Sequence of chain 1.B:
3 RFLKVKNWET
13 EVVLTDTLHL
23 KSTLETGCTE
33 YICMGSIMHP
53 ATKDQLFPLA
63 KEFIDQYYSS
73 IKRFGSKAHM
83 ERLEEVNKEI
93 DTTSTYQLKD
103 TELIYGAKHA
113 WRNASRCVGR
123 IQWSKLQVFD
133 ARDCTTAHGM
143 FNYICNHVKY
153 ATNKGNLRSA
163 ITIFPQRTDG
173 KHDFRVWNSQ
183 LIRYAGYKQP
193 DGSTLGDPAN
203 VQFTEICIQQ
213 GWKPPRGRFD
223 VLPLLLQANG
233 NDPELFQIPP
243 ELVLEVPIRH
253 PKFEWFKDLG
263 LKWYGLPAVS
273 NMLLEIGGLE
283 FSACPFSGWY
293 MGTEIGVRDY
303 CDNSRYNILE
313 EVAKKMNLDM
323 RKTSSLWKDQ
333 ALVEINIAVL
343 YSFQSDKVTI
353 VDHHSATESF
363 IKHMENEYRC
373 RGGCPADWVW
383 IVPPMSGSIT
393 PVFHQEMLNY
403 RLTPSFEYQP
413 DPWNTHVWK

This protein binds this small molecule.
Small molecule (SMILES): C=NCc1cncc(OCc2ccc3ccc(N)nc3c2)c1

Binding-site contacts:
Ligand atom C06 contacts residue LEU85 of chain 1.B at 4.2 Å (hydrophobic).
Ligand atom C07 contacts residue ASN89 of chain 1.B at 4.2 Å.
Ligand atom C23 contacts residue PHE59 of chain 1.B at 3.5 Å (hydrophobic).
Ligand atom C04 contacts residue LEU85 of chain 1.B at 3.7 Å (hydrophobic).
Ligand atom C10 contacts residue PHE59 of chain 1.B at 4.2 Å (hydrophobic).
Ligand atom C07 contacts residue GLU86 of chain 1.B at 3.7 Å.
Ligand atom N21 contacts residue PHE59 of chain 1.B at 3.9 Å.
Ligand atom C29 contacts residue ILE92 of chain 1.B at 4.0 Å (hydrophobic).
Ligand atom C23 contacts residue ASN89 of chain 1.B at 4.0 Å.
Ligand atom C08 contacts residue PHE59 of chain 1.B at 3.4 Å (hydrophobic).
Ligand atom C11 contacts residue PHE59 of chain 1.B at 3.4 Å (hydrophobic).
Ligand atom N02 contacts residue LYS63 of chain 1.B at 3.3 Å.
Ligand atom C08 contacts residue ASN89 of chain 1.B at 4.3 Å.
Ligand atom C07 contacts residue PHE59 of chain 1.B at 4.0 Å (hydrophobic).
Ligand atom C02 contacts residue LYS63 of chain 1.B at 3.7 Å.
Ligand atom C03 contacts residue LEU85 of chain 1.B at 3.5 Å (hydrophobic).
Ligand atom C29 contacts residue PHE59 of chain 1.B at 3.9 Å (hydrophobic).
Ligand atom C22 contacts residue PHE59 of chain 1.B at 3.4 Å (hydrophobic).
Ligand atom C29 contacts residue LYS55 of chain 1.B at 3.8 Å.
Ligand atom C06 contacts residue GLU86 of chain 1.B at 3.8 Å.
Ligand atom N02 contacts residue LEU85 of chain 1.B at 4.4 Å.
Ligand atom C29 contacts residue ASP93 of chain 1.B at 3.5 Å.
Ligand atom C27 contacts residue ASP93 of chain 1.B at 4.1 Å.
Ligand atom C24 contacts residue ASN89 of chain 1.B at 3.1 Å.
Ligand atom C04 contacts residue MET82 of chain 1.B at 3.9 Å (hydrophobic).
Ligand atom C09 contacts residue PHE59 of chain 1.B at 3.5 Å (hydrophobic).
Ligand atom N01 contacts residue LEU85 of chain 1.B at 4.3 Å.
Ligand atom N01 contacts residue LYS63 of chain 1.B at 3.6 Å.
Ligand atom O12 contacts residue PHE59 of chain 1.B at 3.3 Å.
Ligand atom C05 contacts residue LEU85 of chain 1.B at 4.2 Å (hydrophobic).
Ligand atom C24 contacts residue PHE59 of chain 1.B at 4.2 Å (hydrophobic).
Ligand atom C11 contacts residue ASN89 of chain 1.B at 3.5 Å.
Ligand atom N28 contacts residue ASN89 of chain 1.B at 2.9 Å (h-bond).
Ligand atom N28 contacts residue ASP93 of chain 1.B at 3.1 Å (salt-bridge).
Ligand atom O12 contacts residue ASN89 of chain 1.B at 4.2 Å.
Ligand atom C03 contacts residue MET82 of chain 1.B at 3.6 Å (hydrophobic).
Ligand atom C25 contacts residue ASN89 of chain 1.B at 3.7 Å.
Ligand atom C29 contacts residue ASN89 of chain 1.B at 3.4 Å.
Ligand atom C02 contacts residue LEU85 of chain 1.B at 3.9 Å (hydrophobic).
Ligand atom C27 contacts residue ASN89 of chain 1.B at 3.7 Å.